Sequence of chain 1.B:
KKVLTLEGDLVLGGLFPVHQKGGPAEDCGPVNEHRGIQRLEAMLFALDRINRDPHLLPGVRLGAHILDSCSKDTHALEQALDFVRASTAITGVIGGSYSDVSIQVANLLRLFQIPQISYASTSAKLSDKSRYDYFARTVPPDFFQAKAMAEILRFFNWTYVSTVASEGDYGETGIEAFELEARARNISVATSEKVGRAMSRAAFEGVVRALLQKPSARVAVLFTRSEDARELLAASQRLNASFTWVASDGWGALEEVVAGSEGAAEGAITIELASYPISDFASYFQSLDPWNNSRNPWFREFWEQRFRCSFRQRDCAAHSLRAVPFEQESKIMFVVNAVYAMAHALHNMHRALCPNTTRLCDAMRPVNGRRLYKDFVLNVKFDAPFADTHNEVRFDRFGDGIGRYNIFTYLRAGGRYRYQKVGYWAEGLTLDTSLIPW

A small-molecule ligand and the protein it binds are described below.
Small molecule (SMILES): N[C@@H](CCC(=O)O)C(=O)O

Binding-site contacts:
Ligand atom C contacts residue SER145 of chain 1.B at 3.8 Å.
Ligand atom CD contacts residue ARG63 of chain 1.B at 3.5 Å.
Ligand atom OXT contacts residue ALA168 of chain 1.B at 3.5 Å (h-bond).
Ligand atom CA contacts residue ASP297 of chain 1.B at 3.7 Å.
Ligand atom N contacts residue ASP297 of chain 1.B at 2.7 Å (salt-bridge).
Ligand atom OE1 contacts residue ARG59 of chain 1.B at 4.1 Å.
Ligand atom OE2 contacts residue LYS379 of chain 1.B at 2.6 Å (salt-bridge).
Ligand atom OE2 contacts residue ARG63 of chain 1.B at 2.7 Å (salt-bridge).
Ligand atom OXT contacts residue SER145 of chain 1.B at 4.0 Å.
Ligand atom OXT contacts residue TYR218 of chain 1.B at 3.6 Å.
Ligand atom CB contacts residue ALA168 of chain 1.B at 3.3 Å (hydrophobic).
Ligand atom N contacts residue THR170 of chain 1.B at 2.8 Å (h-bond).
Ligand atom OE1 contacts residue ARG63 of chain 1.B at 2.7 Å (salt-bridge).
Ligand atom CA contacts residue THR170 of chain 1.B at 4.0 Å.
Ligand atom N contacts residue ALA168 of chain 1.B at 3.0 Å (h-bond).
Ligand atom O contacts residue SER147 of chain 1.B at 2.8 Å (h-bond).
Ligand atom CB contacts residue ASP297 of chain 1.B at 4.1 Å.
Ligand atom OXT contacts residue THR170 of chain 1.B at 2.8 Å (h-bond).
Ligand atom CG contacts residue LYS379 of chain 1.B at 3.9 Å.
Ligand atom C contacts residue THR170 of chain 1.B at 4.0 Å.
Ligand atom O contacts residue TYR218 of chain 1.B at 3.9 Å.
Ligand atom C contacts residue ALA168 of chain 1.B at 3.8 Å (hydrophobic).
Ligand atom N contacts residue TYR218 of chain 1.B at 3.4 Å.
Ligand atom CB contacts residue SER145 of chain 1.B at 3.8 Å.
Ligand atom O contacts residue SER145 of chain 1.B at 3.8 Å.
Ligand atom CA contacts residue TYR218 of chain 1.B at 3.7 Å (hydrophobic).
Ligand atom OE1 contacts residue ALA168 of chain 1.B at 3.6 Å.
Ligand atom OE2 contacts residue ARG59 of chain 1.B at 3.1 Å.
Ligand atom O contacts residue TYR146 of chain 1.B at 3.1 Å.
Ligand atom CG contacts residue ARG59 of chain 1.B at 3.7 Å.
Ligand atom OE1 contacts residue SER145 of chain 1.B at 3.7 Å.
Ligand atom CD contacts residue ALA168 of chain 1.B at 4.0 Å (hydrophobic).
Ligand atom C contacts residue TYR218 of chain 1.B at 3.5 Å (hydrophobic).
Ligand atom CA contacts residue ALA168 of chain 1.B at 3.6 Å (hydrophobic).
Ligand atom OXT contacts residue SER147 of chain 1.B at 2.8 Å (h-bond).
Ligand atom OXT contacts residue SER169 of chain 1.B at 3.3 Å.
Ligand atom CD contacts residue ARG59 of chain 1.B at 3.5 Å.
Ligand atom CD contacts residue LYS379 of chain 1.B at 3.4 Å.
Ligand atom C contacts residue SER147 of chain 1.B at 3.7 Å.
Ligand atom CG contacts residue ASP297 of chain 1.B at 3.8 Å.